A protein and the small-molecule ligand that binds it are described below.
Small molecule (SMILES): CC(=O)N[C@H]1[C@H](O[C@H]2[C@H](O)[C@@H](NC(C)=O)CO[C@@H]2CO)O[C@H](CO)[C@@H](O)[C@@H]1O

Binding-site contacts:
Ligand atom C8 contacts residue ASN156 of chain 1.B at 4.2 Å.
Ligand atom C8 contacts residue THR164 of chain 1.B at 3.3 Å.
Ligand atom O5 contacts residue ASN156 of chain 1.B at 2.3 Å (h-bond).
Ligand atom O5 contacts residue GLY161 of chain 1.B at 3.5 Å.
Ligand atom C2 contacts residue LEU163 of chain 1.B at 3.6 Å (hydrophobic).
Ligand atom N2 contacts residue LEU163 of chain 1.B at 2.9 Å (h-bond).
Ligand atom C1 contacts residue GLY161 of chain 1.B at 3.8 Å.
Ligand atom C5 contacts residue ASN156 of chain 1.B at 3.6 Å.
Ligand atom C8 contacts residue LEU165 of chain 1.B at 3.8 Å (hydrophobic).
Ligand atom N2 contacts residue ASN156 of chain 1.B at 3.0 Å (h-bond).
Ligand atom C2 contacts residue ASN156 of chain 1.B at 2.5 Å.
Ligand atom C1 contacts residue LEU163 of chain 1.B at 3.7 Å (hydrophobic).
Ligand atom C1 contacts residue ASN156 of chain 1.B at 1.4 Å.
Ligand atom C4 contacts residue ASN156 of chain 1.B at 4.2 Å.
Ligand atom C3 contacts residue ASN156 of chain 1.B at 3.8 Å.
Ligand atom C7 contacts residue LEU163 of chain 1.B at 3.5 Å (hydrophobic).
Ligand atom C6 contacts residue GLY161 of chain 1.B at 4.2 Å.
Ligand atom C7 contacts residue ASN156 of chain 1.B at 3.1 Å.
Ligand atom O7 contacts residue ASN156 of chain 1.B at 3.1 Å (h-bond).
Ligand atom C3 contacts residue LEU163 of chain 1.B at 4.0 Å (hydrophobic).
Ligand atom C5 contacts residue GLY161 of chain 1.B at 3.5 Å.
Ligand atom C8 contacts residue LEU163 of chain 1.B at 3.4 Å (hydrophobic).

Sequence of chain 1.B:
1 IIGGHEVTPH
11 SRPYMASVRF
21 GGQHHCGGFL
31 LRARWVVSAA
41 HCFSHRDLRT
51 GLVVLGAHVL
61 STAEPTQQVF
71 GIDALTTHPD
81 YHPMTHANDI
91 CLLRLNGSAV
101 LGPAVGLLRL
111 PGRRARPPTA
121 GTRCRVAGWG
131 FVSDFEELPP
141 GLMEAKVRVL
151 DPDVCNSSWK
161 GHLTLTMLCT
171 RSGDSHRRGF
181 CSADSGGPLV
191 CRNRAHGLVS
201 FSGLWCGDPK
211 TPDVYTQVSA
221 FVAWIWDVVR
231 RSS